This protein binds this small molecule.
Small molecule (SMILES): CC(=O)N[C@H]1[C@H](O[C@H]2[C@H](O)[C@@H](NC(C)=O)CO[C@@H]2CO)O[C@H](CO)[C@@H](O)[C@@H]1O

Sequence of chain 1.A:
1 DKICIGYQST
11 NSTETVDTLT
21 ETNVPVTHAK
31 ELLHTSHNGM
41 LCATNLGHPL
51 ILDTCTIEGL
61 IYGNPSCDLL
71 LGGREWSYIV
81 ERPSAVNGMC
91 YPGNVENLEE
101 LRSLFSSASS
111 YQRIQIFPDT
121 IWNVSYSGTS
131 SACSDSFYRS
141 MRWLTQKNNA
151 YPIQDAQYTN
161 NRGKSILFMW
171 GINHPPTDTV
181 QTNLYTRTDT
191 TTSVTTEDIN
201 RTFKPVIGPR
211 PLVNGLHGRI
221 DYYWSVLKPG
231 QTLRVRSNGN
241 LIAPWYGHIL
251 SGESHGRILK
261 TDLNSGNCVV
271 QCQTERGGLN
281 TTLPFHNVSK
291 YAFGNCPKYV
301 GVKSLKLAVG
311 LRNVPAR

Binding-site contacts:
Ligand atom O4 contacts residue LYS303 of chain 1.A at 4.1 Å.
Ligand atom O6 contacts residue LYS303 of chain 1.A at 2.6 Å (salt-bridge).
Ligand atom N2 contacts residue ASN287 of chain 1.A at 3.0 Å (h-bond).
Ligand atom O3 contacts residue LYS303 of chain 1.A at 3.0 Å (salt-bridge).
Ligand atom C4 contacts residue LYS303 of chain 1.A at 3.5 Å.
Ligand atom C3 contacts residue ASN287 of chain 1.A at 3.8 Å.
Ligand atom C1 contacts residue ASN287 of chain 1.A at 1.4 Å.
Ligand atom C4 contacts residue ASN287 of chain 1.A at 4.0 Å.
Ligand atom C5 contacts residue LYS303 of chain 1.A at 4.2 Å.
Ligand atom O5 contacts residue THR35 of chain 1.A at 3.1 Å.
Ligand atom O5 contacts residue LYS303 of chain 1.A at 3.7 Å.
Ligand atom C5 contacts residue ASN287 of chain 1.A at 3.7 Å.
Ligand atom C8 contacts residue VAL288 of chain 1.A at 4.3 Å (hydrophobic).
Ligand atom C8 contacts residue ASN287 of chain 1.A at 3.2 Å.
Ligand atom C1 contacts residue VAL302 of chain 1.A at 4.2 Å (hydrophobic).
Ligand atom C8 contacts residue ARG276 of chain 1.A at 3.2 Å.
Ligand atom C7 contacts residue ARG276 of chain 1.A at 4.4 Å.
Ligand atom C2 contacts residue ASN287 of chain 1.A at 2.4 Å.
Ligand atom C6 contacts residue LYS303 of chain 1.A at 3.5 Å.
Ligand atom C1 contacts residue THR35 of chain 1.A at 3.8 Å.
Ligand atom C6 contacts residue THR35 of chain 1.A at 3.8 Å.
Ligand atom O7 contacts residue ASN287 of chain 1.A at 3.8 Å.
Ligand atom O7 contacts residue LYS303 of chain 1.A at 3.2 Å (salt-bridge).
Ligand atom C5 contacts residue THR35 of chain 1.A at 3.9 Å.
Ligand atom O5 contacts residue VAL302 of chain 1.A at 4.3 Å.
Ligand atom C3 contacts residue LYS303 of chain 1.A at 3.9 Å.
Ligand atom C7 contacts residue LYS303 of chain 1.A at 4.1 Å.
Ligand atom O5 contacts residue ASN287 of chain 1.A at 2.4 Å (h-bond).
Ligand atom C2 contacts residue LYS303 of chain 1.A at 3.9 Å.
Ligand atom C7 contacts residue ASN287 of chain 1.A at 3.5 Å.
Ligand atom N2 contacts residue LYS303 of chain 1.A at 4.4 Å.